Sequence of chain 1.AA:
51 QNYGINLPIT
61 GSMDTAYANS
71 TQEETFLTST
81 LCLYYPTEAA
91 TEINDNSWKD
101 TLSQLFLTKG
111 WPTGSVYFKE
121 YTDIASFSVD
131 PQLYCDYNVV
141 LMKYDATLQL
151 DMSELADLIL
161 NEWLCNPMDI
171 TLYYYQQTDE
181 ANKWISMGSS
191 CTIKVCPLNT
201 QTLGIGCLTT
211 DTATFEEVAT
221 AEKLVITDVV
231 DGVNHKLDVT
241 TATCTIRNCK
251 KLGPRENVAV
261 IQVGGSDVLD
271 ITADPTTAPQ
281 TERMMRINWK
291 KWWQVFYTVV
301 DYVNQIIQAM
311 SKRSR

Binding-site contacts:
Ligand atom C1 contacts residue ASN69 of chain 1.AA at 1.4 Å.
Ligand atom N2 contacts residue ASN69 of chain 1.AA at 2.9 Å (h-bond).
Ligand atom C5 contacts residue ASN69 of chain 1.AA at 3.7 Å.
Ligand atom C4 contacts residue ASN69 of chain 1.AA at 4.2 Å.
Ligand atom C3 contacts residue ASN69 of chain 1.AA at 3.8 Å.
Ligand atom C7 contacts residue ASN69 of chain 1.AA at 3.9 Å.
Ligand atom C8 contacts residue ASN69 of chain 1.AA at 4.1 Å.
Ligand atom C2 contacts residue ASN69 of chain 1.AA at 2.5 Å.
Ligand atom O5 contacts residue ASN69 of chain 1.AA at 2.3 Å (h-bond).

A small-molecule ligand and the protein it binds are described below.
Small molecule (SMILES): CC(=O)N[C@@H]1[C@@H](O)[C@H](O)[C@@H](CO)O[C@H]1O